Binding-site contacts:
Ligand atom C5 contacts residue ASN87 of chain 33.Q at 3.7 Å.
Ligand atom O6 contacts residue LEU151 of chain 33.Q at 3.4 Å.
Ligand atom O5 contacts residue SER89 of chain 33.Q at 4.1 Å.
Ligand atom C4 contacts residue ASN87 of chain 33.Q at 4.2 Å.
Ligand atom C1 contacts residue SER89 of chain 33.Q at 4.5 Å.
Ligand atom O7 contacts residue ASN87 of chain 33.Q at 3.9 Å.
Ligand atom O4 contacts residue LEU151 of chain 33.Q at 3.7 Å.
Ligand atom C6 contacts residue LEU151 of chain 33.Q at 3.8 Å (hydrophobic).
Ligand atom C7 contacts residue ASN87 of chain 33.Q at 3.6 Å.
Ligand atom C5 contacts residue LEU151 of chain 33.Q at 4.1 Å (hydrophobic).
Ligand atom O5 contacts residue SER79 of chain 33.Q at 4.4 Å.
Ligand atom C3 contacts residue ASN87 of chain 33.Q at 3.7 Å.
Ligand atom C2 contacts residue ASN87 of chain 33.Q at 2.4 Å.
Ligand atom O5 contacts residue ASN87 of chain 33.Q at 2.3 Å (h-bond).
Ligand atom C4 contacts residue LEU151 of chain 33.Q at 4.4 Å (hydrophobic).
Ligand atom C1 contacts residue ASN87 of chain 33.Q at 1.4 Å.
Ligand atom O7 contacts residue ASP85 of chain 33.Q at 4.3 Å.
Ligand atom C5 contacts residue SER89 of chain 33.Q at 4.3 Å.
Ligand atom N2 contacts residue ASN87 of chain 33.Q at 2.9 Å (h-bond).

The small molecule below binds the protein below.
Small molecule (SMILES): CC(=O)N[C@@H]1[C@@H](O)[C@H](O)[C@@H](CO)O[C@H]1O

Sequence of chain 33.Q:
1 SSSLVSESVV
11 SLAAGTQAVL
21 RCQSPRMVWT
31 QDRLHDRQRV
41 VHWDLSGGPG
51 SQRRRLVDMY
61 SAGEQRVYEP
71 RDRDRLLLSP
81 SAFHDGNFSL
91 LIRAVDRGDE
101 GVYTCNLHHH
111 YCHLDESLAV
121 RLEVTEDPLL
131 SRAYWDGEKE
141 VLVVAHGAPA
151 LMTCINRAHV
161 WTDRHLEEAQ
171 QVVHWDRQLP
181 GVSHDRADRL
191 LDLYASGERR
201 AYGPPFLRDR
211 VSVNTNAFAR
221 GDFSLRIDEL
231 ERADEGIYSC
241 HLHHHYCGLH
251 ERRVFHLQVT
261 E